Sequence of chain 1.A:
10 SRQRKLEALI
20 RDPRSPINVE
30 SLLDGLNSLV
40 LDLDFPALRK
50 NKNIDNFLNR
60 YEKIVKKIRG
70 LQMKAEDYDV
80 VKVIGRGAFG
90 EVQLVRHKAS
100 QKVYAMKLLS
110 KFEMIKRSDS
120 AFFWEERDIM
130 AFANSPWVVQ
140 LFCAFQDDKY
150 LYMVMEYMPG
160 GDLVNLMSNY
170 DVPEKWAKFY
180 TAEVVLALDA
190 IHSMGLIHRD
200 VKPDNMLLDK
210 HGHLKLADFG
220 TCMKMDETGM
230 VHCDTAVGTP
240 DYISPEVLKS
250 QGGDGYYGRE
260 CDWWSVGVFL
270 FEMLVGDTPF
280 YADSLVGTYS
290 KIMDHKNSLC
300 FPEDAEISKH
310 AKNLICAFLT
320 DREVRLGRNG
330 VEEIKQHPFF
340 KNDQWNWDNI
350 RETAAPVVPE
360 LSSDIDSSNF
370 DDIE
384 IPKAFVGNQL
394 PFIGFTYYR

The protein below binds the small molecule below.
Small molecule (SMILES): C[C@@H](N)C1CCC(C(=O)Nc2ccncc2)CC1

Binding-site contacts:
Ligand atom C35 contacts residue ASP217 of chain 1.A at 4.0 Å.
Ligand atom C42 contacts residue ASP203 of chain 1.A at 3.9 Å.
Ligand atom N43 contacts residue ASP217 of chain 1.A at 2.6 Å (salt-bridge).
Ligand atom C36 contacts residue ASP203 of chain 1.A at 3.9 Å.
Ligand atom C32 contacts residue VAL91 of chain 1.A at 3.5 Å (hydrophobic).
Ligand atom C41 contacts residue ASP217 of chain 1.A at 3.4 Å.
Ligand atom N11 contacts residue ALA104 of chain 1.A at 3.7 Å.
Ligand atom C12 contacts residue ALA104 of chain 1.A at 3.6 Å (hydrophobic).
Ligand atom C12 contacts residue GLU155 of chain 1.A at 3.5 Å.
Ligand atom N21 contacts residue VAL91 of chain 1.A at 3.9 Å.
Ligand atom C15 contacts residue ILE83 of chain 1.A at 3.8 Å (hydrophobic).
Ligand atom N11 contacts residue GLU155 of chain 1.A at 3.9 Å.
Ligand atom C15 contacts residue LEU206 of chain 1.A at 3.7 Å (hydrophobic).
Ligand atom C16 contacts residue LEU206 of chain 1.A at 4.0 Å (hydrophobic).
Ligand atom C36 contacts residue ALA216 of chain 1.A at 4.1 Å (hydrophobic).
Ligand atom N11 contacts residue MET157 of chain 1.A at 3.0 Å (h-bond).
Ligand atom C13 contacts residue MET154 of chain 1.A at 3.9 Å (hydrophobic).
Ligand atom C12 contacts residue MET157 of chain 1.A at 3.8 Å (hydrophobic).
Ligand atom N21 contacts residue LEU206 of chain 1.A at 3.9 Å.
Ligand atom N11 contacts residue TYR156 of chain 1.A at 4.0 Å.
Ligand atom C42 contacts residue LYS201 of chain 1.A at 3.8 Å.
Ligand atom C14 contacts residue VAL91 of chain 1.A at 4.1 Å (hydrophobic).
Ligand atom C33 contacts residue PHE88 of chain 1.A at 3.8 Å (hydrophobic).
Ligand atom N43 contacts residue ASN204 of chain 1.A at 2.8 Å (h-bond).
Ligand atom C35 contacts residue ASP203 of chain 1.A at 3.2 Å.
Ligand atom C15 contacts residue PHE369 of chain 1.A at 3.8 Å (hydrophobic).
Ligand atom C34 contacts residue ASN204 of chain 1.A at 3.8 Å.
Ligand atom C16 contacts residue MET157 of chain 1.A at 3.8 Å (hydrophobic).
Ligand atom C14 contacts residue LEU206 of chain 1.A at 3.8 Å (hydrophobic).
Ligand atom C22 contacts residue LEU206 of chain 1.A at 4.1 Å (hydrophobic).
Ligand atom C16 contacts residue PHE369 of chain 1.A at 3.7 Å (hydrophobic).
Ligand atom O23 contacts residue ALA216 of chain 1.A at 3.9 Å.
Ligand atom O23 contacts residue LYS106 of chain 1.A at 4.0 Å.
Ligand atom C16 contacts residue ILE83 of chain 1.A at 3.7 Å (hydrophobic).
Ligand atom C35 contacts residue ASN204 of chain 1.A at 3.1 Å.
Ligand atom C41 contacts residue ASN204 of chain 1.A at 3.5 Å.
Ligand atom C42 contacts residue ASN204 of chain 1.A at 3.5 Å.
Ligand atom C34 contacts residue ASP217 of chain 1.A at 3.3 Å.
Ligand atom N43 contacts residue LYS201 of chain 1.A at 3.9 Å.
Ligand atom C22 contacts residue VAL91 of chain 1.A at 4.0 Å (hydrophobic).